The small molecule below binds the protein below.
Small molecule (SMILES): [H]/N=C(/N)NC[C@H]1Cc2ccc(CNC)cc2[C@@H]1NC(=O)C(=O)Nc1ccc(Cl)c(F)c1

Binding-site contacts:
Ligand atom C15 contacts residue ASN284 of chain 1.A at 3.6 Å.
Ligand atom C05 contacts residue MET285 of chain 1.A at 3.6 Å (hydrophobic).
Ligand atom C02 contacts residue MET285 of chain 1.A at 3.8 Å (hydrophobic).
Ligand atom N contacts residue GLY331 of chain 1.A at 3.2 Å (h-bond).
Ligand atom CL25 contacts residue ASN239 of chain 1.A at 3.5 Å.
Ligand atom C21 contacts residue MET334 of chain 1.A at 3.7 Å (hydrophobic).
Ligand atom O16 contacts residue ASN284 of chain 1.A at 2.9 Å (h-bond).
Ligand atom C26 contacts residue PHE244 of chain 1.A at 3.7 Å (hydrophobic).
Ligand atom N03 contacts residue GLU288 of chain 1.A at 3.6 Å.
Ligand atom N28 contacts residue ASN284 of chain 1.A at 3.9 Å.
Ligand atom C17 contacts residue ASN284 of chain 1.A at 3.6 Å.
Ligand atom O18 contacts residue GLY332 of chain 1.A at 3.4 Å (h-bond).
Ligand atom F23 contacts residue SER135 of chain 1.A at 3.5 Å.
Ligand atom C07 contacts residue GLY332 of chain 1.A at 3.5 Å.
Ligand atom C22 contacts residue SER237 of chain 1.A at 3.2 Å.
Ligand atom F23 contacts residue THR136 of chain 1.A at 3.8 Å.
Ligand atom N14 contacts residue GLY332 of chain 1.A at 3.1 Å (h-bond).
Ligand atom O18 contacts residue MET334 of chain 1.A at 3.3 Å.
Ligand atom C27 contacts residue ASN284 of chain 1.A at 3.5 Å.
Ligand atom C06 contacts residue GLY332 of chain 1.A at 3.6 Å.
Ligand atom N28 contacts residue GLY290 of chain 1.A at 3.6 Å (h-bond).
Ligand atom C15 contacts residue MET285 of chain 1.A at 3.5 Å (hydrophobic).
Ligand atom C13 contacts residue GLY332 of chain 1.A at 3.9 Å.
Ligand atom C12 contacts residue GLY332 of chain 1.A at 3.7 Å.
Ligand atom CL25 contacts residue PHE238 of chain 1.A at 3.2 Å.
Ligand atom O16 contacts residue MET285 of chain 1.A at 3.0 Å (h-bond).
Ligand atom N19 contacts residue GLU232 of chain 1.A at 3.2 Å.
Ligand atom C20 contacts residue GLU232 of chain 1.A at 3.5 Å.
Ligand atom C17 contacts residue TRP286 of chain 1.A at 3.3 Å (hydrophobic).
Ligand atom C15 contacts residue TRP286 of chain 1.A at 3.7 Å (hydrophobic).
Ligand atom F23 contacts residue SER237 of chain 1.A at 2.9 Å.
Ligand atom C20 contacts residue ASN284 of chain 1.A at 3.6 Å.
Ligand atom F23 contacts residue PHE238 of chain 1.A at 3.8 Å.
Ligand atom C27 contacts residue TRP286 of chain 1.A at 3.7 Å (hydrophobic).
Ligand atom O18 contacts residue TRP286 of chain 1.A at 3.1 Å.
Ligand atom C04 contacts residue MET285 of chain 1.A at 3.8 Å (hydrophobic).
Ligand atom CL25 contacts residue PHE244 of chain 1.A at 3.7 Å.
Ligand atom C21 contacts residue SER237 of chain 1.A at 3.5 Å.
Ligand atom N19 contacts residue ASN284 of chain 1.A at 2.8 Å (h-bond).
Ligand atom N03 contacts residue MET285 of chain 1.A at 2.9 Å (h-bond).

Sequence of chain 1.A:
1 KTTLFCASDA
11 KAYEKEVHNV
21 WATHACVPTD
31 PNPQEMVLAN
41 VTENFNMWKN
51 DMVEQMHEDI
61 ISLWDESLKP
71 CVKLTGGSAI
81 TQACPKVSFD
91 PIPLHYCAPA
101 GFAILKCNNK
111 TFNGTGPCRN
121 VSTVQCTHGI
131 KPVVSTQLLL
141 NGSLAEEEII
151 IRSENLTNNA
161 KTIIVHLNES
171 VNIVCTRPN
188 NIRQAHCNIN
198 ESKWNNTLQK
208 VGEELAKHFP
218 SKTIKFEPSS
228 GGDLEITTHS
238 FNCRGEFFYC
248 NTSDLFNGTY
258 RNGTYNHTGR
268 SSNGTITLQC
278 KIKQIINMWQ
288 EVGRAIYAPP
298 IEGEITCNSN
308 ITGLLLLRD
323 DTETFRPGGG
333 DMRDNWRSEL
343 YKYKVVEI